This protein binds this small molecule.
Small molecule (SMILES): Nc1ncnc2[nH]cnc12

Sequence of chain 6.I:
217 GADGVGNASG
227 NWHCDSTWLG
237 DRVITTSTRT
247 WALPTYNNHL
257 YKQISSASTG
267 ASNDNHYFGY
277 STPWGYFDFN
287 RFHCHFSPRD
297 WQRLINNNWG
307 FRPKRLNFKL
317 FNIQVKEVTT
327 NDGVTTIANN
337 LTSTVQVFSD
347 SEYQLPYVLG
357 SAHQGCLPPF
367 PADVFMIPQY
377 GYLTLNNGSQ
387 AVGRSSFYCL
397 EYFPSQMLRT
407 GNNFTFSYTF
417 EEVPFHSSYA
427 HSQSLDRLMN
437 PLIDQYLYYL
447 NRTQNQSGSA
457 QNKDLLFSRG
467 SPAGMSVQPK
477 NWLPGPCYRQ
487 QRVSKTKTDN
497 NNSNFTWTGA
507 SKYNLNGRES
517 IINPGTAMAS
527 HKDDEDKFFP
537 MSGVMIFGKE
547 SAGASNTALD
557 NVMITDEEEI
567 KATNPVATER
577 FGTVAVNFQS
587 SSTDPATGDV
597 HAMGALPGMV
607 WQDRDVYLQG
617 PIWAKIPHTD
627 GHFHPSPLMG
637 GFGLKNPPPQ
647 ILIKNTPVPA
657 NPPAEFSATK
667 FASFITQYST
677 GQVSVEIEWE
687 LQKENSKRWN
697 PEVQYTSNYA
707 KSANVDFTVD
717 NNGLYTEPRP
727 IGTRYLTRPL

Binding-site contacts:
Ligand atom N7 contacts residue SER632 of chain 6.I at 3.7 Å.
Ligand atom C2 contacts residue ILE622 of chain 6.I at 4.3 Å (hydrophobic).
Ligand atom C6 contacts residue SER632 of chain 6.I at 4.0 Å.
Ligand atom C6 contacts residue PRO631 of chain 6.I at 4.3 Å (hydrophobic).
Ligand atom N6 contacts residue PHE638 of chain 6.I at 3.7 Å.
Ligand atom C5 contacts residue SER632 of chain 6.I at 3.9 Å.
Ligand atom N9 contacts residue PRO631 of chain 6.I at 3.9 Å.
Ligand atom N3 contacts residue PRO631 of chain 6.I at 4.1 Å.
Ligand atom C2 contacts residue PRO631 of chain 6.I at 4.2 Å (hydrophobic).
Ligand atom N7 contacts residue HIS630 of chain 6.I at 3.7 Å.
Ligand atom C2 contacts residue GLY639 of chain 6.I at 2.9 Å.
Ligand atom N1 contacts residue GLY639 of chain 6.I at 3.0 Å (h-bond).
Ligand atom C8 contacts residue HIS630 of chain 6.I at 3.3 Å.
Ligand atom N7 contacts residue ASP609 of chain 6.I at 4.0 Å.
Ligand atom N6 contacts residue GLY637 of chain 6.I at 3.4 Å (h-bond).
Ligand atom N1 contacts residue PHE638 of chain 6.I at 4.1 Å.
Ligand atom C5 contacts residue PRO631 of chain 6.I at 4.4 Å (hydrophobic).
Ligand atom N6 contacts residue PRO633 of chain 6.I at 4.4 Å.
Ligand atom N3 contacts residue GLY639 of chain 6.I at 4.2 Å.
Ligand atom C6 contacts residue GLY639 of chain 6.I at 3.7 Å.
Ligand atom N6 contacts residue SER632 of chain 6.I at 3.6 Å.
Ligand atom C4 contacts residue PRO631 of chain 6.I at 4.2 Å (hydrophobic).
Ligand atom N6 contacts residue GLY639 of chain 6.I at 3.5 Å (h-bond).
Ligand atom N9 contacts residue HIS630 of chain 6.I at 4.4 Å.
Ligand atom N1 contacts residue PRO631 of chain 6.I at 4.2 Å.